Binding-site contacts:
Ligand atom CD2 contacts residue VAL79 of chain 1.B at 3.5 Å (hydrophobic).
Ligand atom CB contacts residue GLU245 of chain 1.B at 3.6 Å.
Ligand atom CD1 contacts residue GLU245 of chain 1.B at 3.6 Å.
Ligand atom ND1 contacts residue VAL79 of chain 1.B at 3.8 Å.
Ligand atom NE2 contacts residue LEU75 of chain 1.B at 3.3 Å.
Ligand atom CA contacts residue LYS65 of chain 1.B at 3.9 Å.
Ligand atom CA contacts residue GLU245 of chain 1.B at 3.8 Å.
Ligand atom CE contacts residue GLU83 of chain 1.B at 3.0 Å.
Ligand atom C contacts residue LYS65 of chain 1.B at 3.8 Å.
Ligand atom O contacts residue LEU75 of chain 1.B at 3.7 Å.
Ligand atom CD1 contacts residue LEU242 of chain 1.B at 3.6 Å (hydrophobic).
Ligand atom CD1 contacts residue VAL79 of chain 1.B at 3.6 Å (hydrophobic).
Ligand atom NZ contacts residue GLU83 of chain 1.B at 2.7 Å (salt-bridge).
Ligand atom O contacts residue ILE61 of chain 1.B at 4.0 Å.
Ligand atom NZ contacts residue VAL79 of chain 1.B at 3.6 Å.
Ligand atom C contacts residue LYS65 of chain 1.B at 3.5 Å.
Ligand atom CG1 contacts residue GLU245 of chain 1.B at 3.2 Å.
Ligand atom CE1 contacts residue LEU75 of chain 1.B at 3.3 Å (hydrophobic).
Ligand atom CA contacts residue VAL79 of chain 1.B at 3.8 Å (hydrophobic).
Ligand atom CD2 contacts residue GLU83 of chain 1.B at 3.7 Å.
Ligand atom CD2 contacts residue GLN78 of chain 1.B at 3.6 Å.
Ligand atom CB contacts residue LEU75 of chain 1.B at 3.6 Å (hydrophobic).
Ligand atom CD1 contacts residue ASP241 of chain 1.B at 3.6 Å.
Ligand atom CE contacts residue VAL79 of chain 1.B at 3.8 Å (hydrophobic).
Ligand atom ND1 contacts residue LEU75 of chain 1.B at 3.6 Å.
Ligand atom O contacts residue LYS65 of chain 1.B at 3.2 Å (salt-bridge).
Ligand atom CG contacts residue LEU75 of chain 1.B at 3.6 Å (hydrophobic).
Ligand atom NE2 contacts residue LEU75 of chain 1.B at 3.3 Å.
Ligand atom CD2 contacts residue ILE61 of chain 1.B at 3.8 Å (hydrophobic).
Ligand atom CD1 contacts residue LEU82 of chain 1.B at 3.8 Å (hydrophobic).
Ligand atom CD2 contacts residue LEU75 of chain 1.B at 3.9 Å (hydrophobic).
Ligand atom N contacts residue GLU245 of chain 1.B at 2.9 Å (salt-bridge).
Ligand atom CB contacts residue LEU242 of chain 1.B at 3.9 Å (hydrophobic).
Ligand atom CD1 contacts residue ILE61 of chain 1.B at 3.6 Å (hydrophobic).
Ligand atom N contacts residue LEU242 of chain 1.B at 3.9 Å.
Ligand atom CA contacts residue GLU245 of chain 1.B at 3.6 Å.
Ligand atom CD2 contacts residue LEU82 of chain 1.B at 3.9 Å (hydrophobic).
Ligand atom CD2 contacts residue MET246 of chain 1.B at 3.7 Å (hydrophobic).
Ligand atom CD contacts residue LEU75 of chain 1.B at 3.6 Å (hydrophobic).
Ligand atom C contacts residue GLU245 of chain 1.B at 3.7 Å.

This small molecule binds to this protein.
Small molecule (SMILES): CC[C@H](C)[C@H](NC(=O)[C@@H](N)CCCCN)C(=O)N[C@@H](CC(C)C)C(=O)N[C@@H](Cc1cnc[nH]1)C(=O)N[C@@H](CCCN=C(N)N)C(=O)N[C@@H](CC(C)C)C(=O)N[C@@H](CC(C)C)C(=O)N[C@@H](CCC(N)=O)C(=O)N[C@H](C=O)CC(=O)O

Sequence of chain 1.B:
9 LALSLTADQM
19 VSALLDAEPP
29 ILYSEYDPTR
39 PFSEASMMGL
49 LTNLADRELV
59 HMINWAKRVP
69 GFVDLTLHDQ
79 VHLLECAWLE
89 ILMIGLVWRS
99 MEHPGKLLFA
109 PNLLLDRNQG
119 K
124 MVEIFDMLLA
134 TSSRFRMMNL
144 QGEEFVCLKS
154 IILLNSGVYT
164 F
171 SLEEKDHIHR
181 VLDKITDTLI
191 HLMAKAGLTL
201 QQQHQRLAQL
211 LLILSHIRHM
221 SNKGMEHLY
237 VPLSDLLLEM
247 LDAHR